Sequence of chain 1.C:
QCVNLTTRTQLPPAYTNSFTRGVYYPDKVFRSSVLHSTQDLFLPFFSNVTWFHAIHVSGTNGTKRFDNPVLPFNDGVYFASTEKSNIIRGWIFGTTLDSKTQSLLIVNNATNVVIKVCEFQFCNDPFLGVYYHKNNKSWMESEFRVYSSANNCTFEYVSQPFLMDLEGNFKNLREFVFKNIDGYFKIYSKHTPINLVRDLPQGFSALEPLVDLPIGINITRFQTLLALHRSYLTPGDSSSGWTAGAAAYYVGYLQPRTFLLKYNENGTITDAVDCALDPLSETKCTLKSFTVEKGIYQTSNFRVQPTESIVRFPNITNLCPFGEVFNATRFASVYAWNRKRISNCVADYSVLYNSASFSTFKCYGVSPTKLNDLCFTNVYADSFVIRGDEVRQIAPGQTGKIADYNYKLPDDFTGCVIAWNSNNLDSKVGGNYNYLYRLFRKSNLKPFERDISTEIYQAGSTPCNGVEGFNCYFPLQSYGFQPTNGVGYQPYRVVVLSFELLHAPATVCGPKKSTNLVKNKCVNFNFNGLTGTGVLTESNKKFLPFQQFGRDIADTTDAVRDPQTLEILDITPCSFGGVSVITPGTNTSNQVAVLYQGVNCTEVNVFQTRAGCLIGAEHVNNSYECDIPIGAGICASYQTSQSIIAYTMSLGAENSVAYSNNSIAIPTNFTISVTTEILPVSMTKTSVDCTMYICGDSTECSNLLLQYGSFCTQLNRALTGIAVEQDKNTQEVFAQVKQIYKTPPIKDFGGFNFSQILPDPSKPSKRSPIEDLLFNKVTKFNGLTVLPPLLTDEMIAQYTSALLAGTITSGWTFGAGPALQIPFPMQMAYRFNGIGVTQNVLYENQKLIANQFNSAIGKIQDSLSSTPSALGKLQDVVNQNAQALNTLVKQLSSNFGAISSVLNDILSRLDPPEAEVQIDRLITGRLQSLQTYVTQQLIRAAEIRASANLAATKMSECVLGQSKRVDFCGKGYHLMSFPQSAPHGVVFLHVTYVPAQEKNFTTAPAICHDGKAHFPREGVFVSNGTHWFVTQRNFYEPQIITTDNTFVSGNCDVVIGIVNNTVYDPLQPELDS

Binding-site contacts:
Ligand atom C8 contacts residue ILE1117 of chain 1.C at 3.7 Å (hydrophobic).
Ligand atom C1 contacts residue ASN696 of chain 1.C at 1.4 Å.
Ligand atom C4 contacts residue ASN696 of chain 1.C at 4.2 Å.
Ligand atom C8 contacts residue ASN696 of chain 1.C at 4.4 Å.
Ligand atom C8 contacts residue GLY1118 of chain 1.C at 3.6 Å.
Ligand atom C2 contacts residue ASN696 of chain 1.C at 2.4 Å.
Ligand atom N2 contacts residue ASN696 of chain 1.C at 2.9 Å (h-bond).
Ligand atom C7 contacts residue ASN696 of chain 1.C at 3.3 Å.
Ligand atom O7 contacts residue ILE1117 of chain 1.C at 4.3 Å.
Ligand atom C3 contacts residue ASN696 of chain 1.C at 3.8 Å.
Ligand atom C7 contacts residue ILE1117 of chain 1.C at 4.5 Å (hydrophobic).
Ligand atom O7 contacts residue ASN696 of chain 1.C at 3.4 Å (h-bond).
Ligand atom C5 contacts residue ASN696 of chain 1.C at 3.7 Å.
Ligand atom O5 contacts residue ASN696 of chain 1.C at 2.4 Å (h-bond).

The small molecule below binds the protein below.
Small molecule (SMILES): CC(=O)N[C@@H]1[C@@H](O)[C@H](O)[C@@H](CO)O[C@H]1O